Binding-site contacts:
Ligand atom C8 contacts residue VAL158 of chain 1.A at 4.0 Å (hydrophobic).
Ligand atom N1 contacts residue ASP221 of chain 1.B at 3.9 Å.
Ligand atom C1' contacts residue GLU161 of chain 1.A at 3.5 Å.
Ligand atom O2' contacts residue GLU161 of chain 1.A at 2.5 Å (salt-bridge).
Ligand atom C1' contacts residue B121 of chain 1.M at 3.6 Å.
Ligand atom N1 contacts residue PRO223 of chain 1.B at 4.0 Å.
Ligand atom O3' contacts residue GLU161 of chain 1.A at 3.3 Å.
Ligand atom O2' contacts residue VAL158 of chain 1.A at 3.3 Å.
Ligand atom C3' contacts residue TRP151 of chain 1.A at 3.5 Å (hydrophobic).
Ligand atom C6 contacts residue PRO223 of chain 1.B at 4.1 Å (hydrophobic).
Ligand atom C5' contacts residue B121 of chain 1.M at 2.0 Å.
Ligand atom C4' contacts residue B121 of chain 1.M at 3.2 Å.
Ligand atom N9 contacts residue VAL158 of chain 1.A at 3.7 Å.
Ligand atom C3' contacts residue GLU161 of chain 1.A at 4.0 Å.
Ligand atom N3 contacts residue B121 of chain 1.M at 3.8 Å.
Ligand atom O4' contacts residue B121 of chain 1.M at 3.2 Å.
Ligand atom N9 contacts residue B121 of chain 1.M at 3.9 Å.
Ligand atom C5 contacts residue B121 of chain 1.M at 3.3 Å.
Ligand atom C4 contacts residue VAL158 of chain 1.A at 3.5 Å (hydrophobic).
Ligand atom C8 contacts residue B121 of chain 1.M at 3.6 Å.
Ligand atom C2' contacts residue TRP151 of chain 1.A at 3.5 Å (hydrophobic).
Ligand atom C4' contacts residue GLU161 of chain 1.A at 3.9 Å.
Ligand atom C2 contacts residue VAL158 of chain 1.A at 4.0 Å (hydrophobic).
Ligand atom N7 contacts residue VAL158 of chain 1.A at 4.2 Å.
Ligand atom C2 contacts residue PRO223 of chain 1.B at 4.2 Å (hydrophobic).
Ligand atom C6 contacts residue B121 of chain 1.M at 3.8 Å.
Ligand atom C2 contacts residue HIS162 of chain 1.A at 4.0 Å.
Ligand atom N6 contacts residue B121 of chain 1.M at 4.2 Å.
Ligand atom O4' contacts residue GLU161 of chain 1.A at 4.2 Å.
Ligand atom C2' contacts residue VAL158 of chain 1.A at 3.9 Å (hydrophobic).
Ligand atom C2 contacts residue ASP221 of chain 1.B at 3.5 Å.
Ligand atom O3' contacts residue TRP151 of chain 1.A at 3.6 Å.
Ligand atom N3 contacts residue VAL158 of chain 1.A at 3.4 Å.
Ligand atom N7 contacts residue B121 of chain 1.M at 3.3 Å (h-bond).
Ligand atom C8 contacts residue TRP151 of chain 1.A at 3.6 Å (hydrophobic).
Ligand atom C1' contacts residue VAL158 of chain 1.A at 3.8 Å (hydrophobic).
Ligand atom C2' contacts residue GLU161 of chain 1.A at 3.5 Å.
Ligand atom N3 contacts residue HIS162 of chain 1.A at 3.5 Å.
Ligand atom O2' contacts residue TRP151 of chain 1.A at 3.8 Å.
Ligand atom C4 contacts residue B121 of chain 1.M at 3.8 Å.

Sequence of chain 1.A:
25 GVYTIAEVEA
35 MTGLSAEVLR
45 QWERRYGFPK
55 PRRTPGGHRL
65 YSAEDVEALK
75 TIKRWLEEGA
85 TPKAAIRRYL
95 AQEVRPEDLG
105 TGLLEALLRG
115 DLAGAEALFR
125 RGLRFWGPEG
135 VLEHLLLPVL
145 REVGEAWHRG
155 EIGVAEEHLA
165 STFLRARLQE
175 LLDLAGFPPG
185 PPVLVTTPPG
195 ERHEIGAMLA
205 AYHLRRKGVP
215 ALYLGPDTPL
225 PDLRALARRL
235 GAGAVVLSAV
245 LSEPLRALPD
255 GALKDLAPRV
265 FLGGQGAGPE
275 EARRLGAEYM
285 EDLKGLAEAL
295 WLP

Sequence of chain 1.B:
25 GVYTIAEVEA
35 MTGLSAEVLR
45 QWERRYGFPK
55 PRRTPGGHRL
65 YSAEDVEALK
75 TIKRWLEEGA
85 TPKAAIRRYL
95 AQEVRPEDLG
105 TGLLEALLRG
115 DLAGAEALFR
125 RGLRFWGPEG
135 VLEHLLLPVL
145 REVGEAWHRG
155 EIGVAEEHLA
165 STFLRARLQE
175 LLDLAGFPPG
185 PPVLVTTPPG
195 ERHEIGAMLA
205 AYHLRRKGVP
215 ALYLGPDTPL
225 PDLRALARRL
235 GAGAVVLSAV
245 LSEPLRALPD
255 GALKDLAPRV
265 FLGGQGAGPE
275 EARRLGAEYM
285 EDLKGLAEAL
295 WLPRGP

The small molecule below binds the protein below.
Small molecule (SMILES): C[C@H]1O[C@@H](n2cnc3c(N)ncnc32)[C@H](O)[C@@H]1O